A protein and the small-molecule ligand that binds it are described below.
Small molecule (SMILES): CC(=O)N[C@@H]1[C@@H](O)[C@H](O)[C@@H](CO)O[C@H]1O

Binding-site contacts:
Ligand atom C1 contacts residue ASN83 of chain 2.A at 3.8 Å.
Ligand atom C2 contacts residue ASN95 of chain 2.A at 2.2 Å.
Ligand atom C3 contacts residue ASN95 of chain 2.A at 3.6 Å.
Ligand atom N2 contacts residue ASN95 of chain 2.A at 3.0 Å (h-bond).
Ligand atom C1 contacts residue ASN95 of chain 2.A at 1.4 Å.
Ligand atom C7 contacts residue ASN95 of chain 2.A at 4.1 Å.
Ligand atom C5 contacts residue ASN83 of chain 2.A at 4.1 Å.
Ligand atom C6 contacts residue VAL3 of chain 2.A at 3.5 Å (hydrophobic).
Ligand atom C5 contacts residue ASN95 of chain 2.A at 3.6 Å.
Ligand atom C6 contacts residue ASN83 of chain 2.A at 3.7 Å.
Ligand atom O5 contacts residue VAL3 of chain 2.A at 3.9 Å.
Ligand atom O3 contacts residue ASN95 of chain 2.A at 4.4 Å.
Ligand atom O5 contacts residue ASN95 of chain 2.A at 2.3 Å (h-bond).
Ligand atom C5 contacts residue VAL3 of chain 2.A at 4.3 Å (hydrophobic).
Ligand atom O6 contacts residue VAL3 of chain 2.A at 3.5 Å.
Ligand atom O5 contacts residue ASN83 of chain 2.A at 3.3 Å (h-bond).
Ligand atom C4 contacts residue ASN95 of chain 2.A at 4.0 Å.

Sequence of chain 2.A:
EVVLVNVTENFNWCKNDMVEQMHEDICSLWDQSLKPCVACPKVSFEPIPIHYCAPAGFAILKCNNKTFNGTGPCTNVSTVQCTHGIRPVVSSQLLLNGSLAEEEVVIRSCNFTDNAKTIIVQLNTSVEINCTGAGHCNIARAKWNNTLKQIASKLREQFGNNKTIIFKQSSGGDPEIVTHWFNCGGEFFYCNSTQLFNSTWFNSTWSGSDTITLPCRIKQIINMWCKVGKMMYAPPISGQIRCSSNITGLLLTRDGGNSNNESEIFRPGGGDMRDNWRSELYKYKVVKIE